Binding-site contacts:
Ligand atom O5 contacts residue ASN87 of chain 45.D at 2.3 Å (h-bond).
Ligand atom C6 contacts residue LEU151 of chain 45.D at 3.7 Å (hydrophobic).
Ligand atom C1 contacts residue SER89 of chain 45.D at 3.3 Å.
Ligand atom O5 contacts residue SER89 of chain 45.D at 2.8 Å (h-bond).
Ligand atom O7 contacts residue ASN87 of chain 45.D at 4.1 Å.
Ligand atom O4 contacts residue LEU151 of chain 45.D at 3.3 Å.
Ligand atom O6 contacts residue LEU151 of chain 45.D at 3.4 Å.
Ligand atom C7 contacts residue ILE155 of chain 45.D at 4.3 Å (hydrophobic).
Ligand atom C3 contacts residue ASN87 of chain 45.D at 3.8 Å.
Ligand atom C5 contacts residue LEU151 of chain 45.D at 3.8 Å (hydrophobic).
Ligand atom C4 contacts residue LEU151 of chain 45.D at 4.0 Å (hydrophobic).
Ligand atom C4 contacts residue ASN87 of chain 45.D at 4.2 Å.
Ligand atom C5 contacts residue SER89 of chain 45.D at 3.3 Å.
Ligand atom C2 contacts residue ASN87 of chain 45.D at 2.4 Å.
Ligand atom C6 contacts residue LEU91 of chain 45.D at 4.2 Å (hydrophobic).
Ligand atom C3 contacts residue LEU151 of chain 45.D at 4.2 Å (hydrophobic).
Ligand atom N2 contacts residue ILE155 of chain 45.D at 4.1 Å.
Ligand atom C6 contacts residue SER89 of chain 45.D at 3.6 Å.
Ligand atom C1 contacts residue ASN87 of chain 45.D at 1.4 Å.
Ligand atom C7 contacts residue ASN87 of chain 45.D at 3.8 Å.
Ligand atom N2 contacts residue ASN87 of chain 45.D at 2.9 Å (h-bond).
Ligand atom O6 contacts residue SER89 of chain 45.D at 2.8 Å (h-bond).
Ligand atom C5 contacts residue ASN87 of chain 45.D at 3.7 Å.
Ligand atom O6 contacts residue LEU91 of chain 45.D at 4.0 Å.
Ligand atom C8 contacts residue ILE155 of chain 45.D at 3.7 Å (hydrophobic).

Sequence of chain 45.D:
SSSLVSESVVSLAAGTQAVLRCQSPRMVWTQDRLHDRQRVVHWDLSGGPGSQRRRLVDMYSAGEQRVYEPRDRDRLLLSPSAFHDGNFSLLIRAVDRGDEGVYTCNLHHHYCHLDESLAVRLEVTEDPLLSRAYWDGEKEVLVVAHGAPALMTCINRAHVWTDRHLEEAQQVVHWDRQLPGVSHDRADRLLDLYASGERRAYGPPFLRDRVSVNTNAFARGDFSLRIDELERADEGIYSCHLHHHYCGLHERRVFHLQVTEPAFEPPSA

A small-molecule ligand and the protein it binds are described below.
Small molecule (SMILES): CC(=O)N[C@@H]1[C@@H](O)[C@H](O)[C@@H](CO)O[C@H]1O